Binding-site contacts:
Ligand atom C5 contacts residue ASN165 of chain 3.A at 3.6 Å.
Ligand atom C3 contacts residue ASN165 of chain 3.A at 3.8 Å.
Ligand atom C7 contacts residue ASP163 of chain 3.A at 3.1 Å.
Ligand atom C4 contacts residue ASN165 of chain 3.A at 4.2 Å.
Ligand atom C2 contacts residue ASN165 of chain 3.A at 2.4 Å.
Ligand atom C8 contacts residue ASP163 of chain 3.A at 3.5 Å.
Ligand atom N2 contacts residue ASN165 of chain 3.A at 2.9 Å (h-bond).
Ligand atom O5 contacts residue ASN165 of chain 3.A at 2.4 Å (h-bond).
Ligand atom C7 contacts residue ASN165 of chain 3.A at 3.6 Å.
Ligand atom O7 contacts residue GLN134 of chain 3.A at 3.6 Å.
Ligand atom O7 contacts residue ASP163 of chain 3.A at 3.3 Å (salt-bridge).
Ligand atom C2 contacts residue ASP163 of chain 3.A at 4.0 Å.
Ligand atom N2 contacts residue ASP163 of chain 3.A at 3.5 Å (salt-bridge).
Ligand atom C1 contacts residue ASN165 of chain 3.A at 1.4 Å.
Ligand atom C6 contacts residue ARG135 of chain 3.A at 4.2 Å.
Ligand atom C1 contacts residue ASP163 of chain 3.A at 4.0 Å.
Ligand atom O7 contacts residue ASN165 of chain 3.A at 3.9 Å.

Sequence of chain 3.A:
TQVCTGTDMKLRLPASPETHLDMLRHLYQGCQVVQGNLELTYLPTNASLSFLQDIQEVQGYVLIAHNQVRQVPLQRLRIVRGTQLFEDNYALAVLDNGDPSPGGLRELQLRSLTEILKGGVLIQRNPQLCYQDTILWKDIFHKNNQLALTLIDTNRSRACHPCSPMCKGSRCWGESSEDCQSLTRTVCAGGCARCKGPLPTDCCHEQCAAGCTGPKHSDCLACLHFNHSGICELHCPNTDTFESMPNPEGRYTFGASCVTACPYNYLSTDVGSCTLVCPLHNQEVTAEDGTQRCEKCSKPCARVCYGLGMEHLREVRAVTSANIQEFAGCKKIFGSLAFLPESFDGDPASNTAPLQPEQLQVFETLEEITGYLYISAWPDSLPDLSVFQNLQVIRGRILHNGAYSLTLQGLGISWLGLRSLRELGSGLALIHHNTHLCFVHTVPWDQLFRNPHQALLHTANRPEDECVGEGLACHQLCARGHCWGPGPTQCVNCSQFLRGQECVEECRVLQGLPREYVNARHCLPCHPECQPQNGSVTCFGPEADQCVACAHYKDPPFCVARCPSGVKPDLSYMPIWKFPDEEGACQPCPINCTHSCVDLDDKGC

The small molecule below binds the protein below.
Small molecule (SMILES): CC(=O)N[C@H]1[C@H](O[C@H]2[C@H](O)[C@@H](NC(C)=O)CO[C@@H]2CO[C@@H]2O[C@@H](C)[C@@H](O)[C@@H](O)[C@@H]2O)O[C@H](CO)[C@@H](O[C@@H]2O[C@H](CO)[C@@H](O)[C@H](O)[C@@H]2O)[C@@H]1O